Sequence of chain 1.M:
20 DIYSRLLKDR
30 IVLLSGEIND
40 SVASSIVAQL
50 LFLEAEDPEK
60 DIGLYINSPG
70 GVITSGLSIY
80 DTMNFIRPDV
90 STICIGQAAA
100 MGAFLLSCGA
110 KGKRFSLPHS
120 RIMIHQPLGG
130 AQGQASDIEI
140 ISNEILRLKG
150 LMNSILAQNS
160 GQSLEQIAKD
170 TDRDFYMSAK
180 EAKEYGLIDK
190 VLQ

The small molecule below binds the protein below.
Small molecule (SMILES): C[C@H](N)C(=O)N[C@@H](C)C(=O)N[C@@H](C)C(=O)N[C@@H](C)C(=O)O

Binding-site contacts:
Ligand atom C contacts residue HIS124 of chain 1.M at 3.4 Å.
Ligand atom C contacts residue LEU127 of chain 1.M at 3.6 Å (hydrophobic).
Ligand atom N contacts residue GLY70 of chain 1.M at 2.9 Å (h-bond).
Ligand atom CB contacts residue GLY70 of chain 1.M at 3.2 Å.
Ligand atom C contacts residue GLY70 of chain 1.M at 3.6 Å.
Ligand atom CB contacts residue ALA99 of chain 1.M at 3.9 Å (hydrophobic).
Ligand atom O contacts residue ALA98 of chain 1.M at 4.3 Å.
Ligand atom CB contacts residue MET100 of chain 1.M at 3.6 Å (hydrophobic).
Ligand atom CA contacts residue HIS124 of chain 1.M at 3.5 Å.
Ligand atom N contacts residue ILE72 of chain 1.M at 3.8 Å.
Ligand atom OXT contacts residue HIS124 of chain 1.M at 2.8 Å (h-bond).
Ligand atom CB contacts residue MET151 of chain 1.M at 3.9 Å (hydrophobic).
Ligand atom CB contacts residue ILE144 of chain 1.M at 4.1 Å (hydrophobic).
Ligand atom C contacts residue PRO126 of chain 1.M at 4.3 Å (hydrophobic).
Ligand atom CA contacts residue ALA99 of chain 1.M at 3.9 Å (hydrophobic).
Ligand atom CB contacts residue ILE72 of chain 1.M at 4.0 Å (hydrophobic).
Ligand atom CA contacts residue ILE72 of chain 1.M at 3.6 Å (hydrophobic).
Ligand atom C contacts residue MET100 of chain 1.M at 3.7 Å (hydrophobic).
Ligand atom O contacts residue VAL71 of chain 1.M at 3.6 Å.
Ligand atom CA contacts residue GLY70 of chain 1.M at 3.3 Å.
Ligand atom O contacts residue LEU127 of chain 1.M at 2.6 Å (h-bond).
Ligand atom CB contacts residue LEU127 of chain 1.M at 4.0 Å (hydrophobic).
Ligand atom O contacts residue ALA99 of chain 1.M at 3.0 Å.
Ligand atom OXT contacts residue GLY70 of chain 1.M at 4.3 Å.
Ligand atom O contacts residue PRO126 of chain 1.M at 3.2 Å.
Ligand atom C contacts residue ILE72 of chain 1.M at 3.6 Å (hydrophobic).
Ligand atom CB contacts residue HIS124 of chain 1.M at 4.2 Å.
Ligand atom CA contacts residue LEU127 of chain 1.M at 3.5 Å (hydrophobic).
Ligand atom CA contacts residue VAL71 of chain 1.M at 4.2 Å (hydrophobic).
Ligand atom O contacts residue MET100 of chain 1.M at 2.8 Å (h-bond).
Ligand atom C contacts residue ALA99 of chain 1.M at 3.0 Å (hydrophobic).
Ligand atom CB contacts residue VAL71 of chain 1.M at 3.9 Å (hydrophobic).
Ligand atom CB contacts residue LEU147 of chain 1.M at 4.0 Å (hydrophobic).
Ligand atom O contacts residue GLY69 of chain 1.M at 3.5 Å.
Ligand atom O contacts residue GLY70 of chain 1.M at 3.1 Å (h-bond).
Ligand atom O contacts residue ILE72 of chain 1.M at 3.0 Å (h-bond).
Ligand atom N contacts residue LEU127 of chain 1.M at 2.8 Å (h-bond).
Ligand atom OXT contacts residue ALA99 of chain 1.M at 3.1 Å.
Ligand atom O contacts residue HIS124 of chain 1.M at 4.3 Å.
Ligand atom CA contacts residue MET100 of chain 1.M at 4.4 Å (hydrophobic).